Binding-site contacts:
Ligand atom O7 contacts residue NAG1 of chain 1.Q at 3.9 Å.
Ligand atom C7 contacts residue NAG1 of chain 1.Q at 4.2 Å.
Ligand atom C5 contacts residue SER391 of chain 1.A at 3.8 Å.
Ligand atom C5 contacts residue ASN389 of chain 1.A at 3.7 Å.
Ligand atom C2 contacts residue ASN389 of chain 1.A at 2.5 Å.
Ligand atom C1 contacts residue ASN389 of chain 1.A at 1.5 Å.
Ligand atom O5 contacts residue SER391 of chain 1.A at 3.6 Å.
Ligand atom C3 contacts residue ASN389 of chain 1.A at 3.8 Å.
Ligand atom O6 contacts residue SER391 of chain 1.A at 4.2 Å.
Ligand atom N2 contacts residue ASN389 of chain 1.A at 3.0 Å (h-bond).
Ligand atom O7 contacts residue ASN389 of chain 1.A at 3.3 Å (h-bond).
Ligand atom C4 contacts residue ASN389 of chain 1.A at 4.3 Å.
Ligand atom C8 contacts residue NAG1 of chain 1.Q at 3.3 Å.
Ligand atom O5 contacts residue ASN389 of chain 1.A at 2.4 Å (h-bond).
Ligand atom C8 contacts residue ASN389 of chain 1.A at 4.4 Å.
Ligand atom C8 contacts residue THR375 of chain 1.A at 3.5 Å.
Ligand atom C8 contacts residue THR376 of chain 1.A at 4.0 Å.
Ligand atom C7 contacts residue ASN389 of chain 1.A at 3.3 Å.
Ligand atom C1 contacts residue SER391 of chain 1.A at 3.6 Å.
Ligand atom C6 contacts residue SER391 of chain 1.A at 4.4 Å.

Sequence of chain 1.A:
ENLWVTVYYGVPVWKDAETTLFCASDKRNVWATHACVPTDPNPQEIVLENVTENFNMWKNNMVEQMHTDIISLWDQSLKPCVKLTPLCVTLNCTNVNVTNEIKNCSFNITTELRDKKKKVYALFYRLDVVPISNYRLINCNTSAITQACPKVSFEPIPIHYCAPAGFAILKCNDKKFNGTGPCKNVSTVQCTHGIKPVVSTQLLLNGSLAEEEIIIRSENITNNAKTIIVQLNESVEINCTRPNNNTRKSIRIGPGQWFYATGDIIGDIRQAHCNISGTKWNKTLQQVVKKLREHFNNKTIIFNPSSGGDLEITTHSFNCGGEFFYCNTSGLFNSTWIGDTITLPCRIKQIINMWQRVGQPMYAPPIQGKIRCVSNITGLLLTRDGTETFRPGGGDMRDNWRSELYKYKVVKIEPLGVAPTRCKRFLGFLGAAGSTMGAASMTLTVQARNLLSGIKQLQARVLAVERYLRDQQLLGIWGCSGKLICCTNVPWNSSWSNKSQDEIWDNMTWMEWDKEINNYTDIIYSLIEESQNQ

The protein below binds the small molecule below.
Small molecule (SMILES): CC(=O)N[C@H]1[C@H](O[C@H]2[C@H](O)[C@@H](NC(C)=O)CO[C@@H]2CO)O[C@H](CO)[C@@H](O)[C@@H]1O